Sequence of chain 2.A:
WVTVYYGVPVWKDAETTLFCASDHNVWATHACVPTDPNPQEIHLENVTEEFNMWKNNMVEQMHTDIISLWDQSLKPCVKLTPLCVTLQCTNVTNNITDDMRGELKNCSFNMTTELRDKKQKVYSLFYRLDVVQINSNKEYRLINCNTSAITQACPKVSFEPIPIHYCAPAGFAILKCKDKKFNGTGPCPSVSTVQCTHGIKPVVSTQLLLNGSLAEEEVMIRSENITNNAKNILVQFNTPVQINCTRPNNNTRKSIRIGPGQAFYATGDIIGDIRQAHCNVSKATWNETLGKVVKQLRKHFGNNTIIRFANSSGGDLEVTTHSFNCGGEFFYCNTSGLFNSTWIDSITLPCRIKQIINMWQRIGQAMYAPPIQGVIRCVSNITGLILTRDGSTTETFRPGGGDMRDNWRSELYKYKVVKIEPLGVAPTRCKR

A small-molecule ligand and the protein it binds are described below.
Small molecule (SMILES): CC(=O)N[C@H]1[C@H](O[C@H]2[C@H](O)[C@@H](NC(C)=O)CO[C@@H]2CO)O[C@H](CO)[C@@H](O)[C@@H]1O

Binding-site contacts:
Ligand atom O7 contacts residue ASN153 of chain 2.A at 3.3 Å (h-bond).
Ligand atom C8 contacts residue TYR170 of chain 2.A at 3.8 Å (hydrophobic).
Ligand atom C5 contacts residue TYR170 of chain 2.A at 4.3 Å (hydrophobic).
Ligand atom C3 contacts residue ASP325 of chain 2.A at 4.2 Å.
Ligand atom N2 contacts residue ASN153 of chain 2.A at 2.9 Å (h-bond).
Ligand atom C4 contacts residue ASN153 of chain 2.A at 4.2 Å.
Ligand atom C3 contacts residue ASN153 of chain 2.A at 3.6 Å.
Ligand atom C7 contacts residue ASN141 of chain 2.A at 4.2 Å.
Ligand atom C1 contacts residue ASN153 of chain 2.A at 1.4 Å.
Ligand atom C7 contacts residue TYR170 of chain 2.A at 4.0 Å (hydrophobic).
Ligand atom C8 contacts residue ASN153 of chain 2.A at 4.4 Å.
Ligand atom C7 contacts residue LEU172 of chain 2.A at 4.4 Å (hydrophobic).
Ligand atom C7 contacts residue VAL139 of chain 2.A at 4.4 Å (hydrophobic).
Ligand atom O3 contacts residue ASP325 of chain 2.A at 4.1 Å.
Ligand atom N2 contacts residue ASP325 of chain 2.A at 3.7 Å.
Ligand atom C2 contacts residue TYR170 of chain 2.A at 4.5 Å (hydrophobic).
Ligand atom N2 contacts residue TYR170 of chain 2.A at 4.5 Å.
Ligand atom C2 contacts residue ASN153 of chain 2.A at 2.4 Å.
Ligand atom C8 contacts residue LEU172 of chain 2.A at 4.0 Å (hydrophobic).
Ligand atom O7 contacts residue VAL139 of chain 2.A at 4.1 Å.
Ligand atom C8 contacts residue VAL139 of chain 2.A at 3.9 Å (hydrophobic).
Ligand atom C1 contacts residue TYR170 of chain 2.A at 4.0 Å (hydrophobic).
Ligand atom C5 contacts residue ASN153 of chain 2.A at 3.6 Å.
Ligand atom C3 contacts residue TYR170 of chain 2.A at 4.2 Å (hydrophobic).
Ligand atom C7 contacts residue ASN153 of chain 2.A at 3.3 Å.
Ligand atom O5 contacts residue ASN153 of chain 2.A at 2.4 Å (h-bond).
Ligand atom O7 contacts residue TYR170 of chain 2.A at 4.1 Å.
Ligand atom O7 contacts residue ASN141 of chain 2.A at 3.5 Å (h-bond).
Ligand atom O5 contacts residue TYR170 of chain 2.A at 4.5 Å.
Ligand atom O4 contacts residue TYR170 of chain 2.A at 4.4 Å.
Ligand atom C8 contacts residue ASP325 of chain 2.A at 4.2 Å.
Ligand atom C7 contacts residue ASP325 of chain 2.A at 4.5 Å.